Sequence of chain 1.F:
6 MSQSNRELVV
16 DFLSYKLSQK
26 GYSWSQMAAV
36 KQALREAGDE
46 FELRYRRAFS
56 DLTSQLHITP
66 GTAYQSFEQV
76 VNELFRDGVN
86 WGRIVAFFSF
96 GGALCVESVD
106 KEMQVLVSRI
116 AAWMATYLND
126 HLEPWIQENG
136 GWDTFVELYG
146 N

This small molecule binds to this protein.
Small molecule (SMILES): Cc1ccc(CN(C(=O)N[C@@H](CS(=O)(=O)CC23CC4CC(CC(C4)C2)C3)C(=O)O)C(=O)c2ccc(-c3ccccc3)cc2)cc1

Binding-site contacts:
Ligand atom C18 contacts residue PHE46 of chain 1.F at 3.8 Å (hydrophobic).
Ligand atom C9 contacts residue PHE54 of chain 1.F at 3.4 Å (hydrophobic).
Ligand atom O4 contacts residue TRP86 of chain 1.F at 4.0 Å.
Ligand atom O contacts residue ASN85 of chain 1.F at 3.0 Å (h-bond).
Ligand atom C33 contacts residue LEU143 of chain 1.F at 3.9 Å (hydrophobic).
Ligand atom C19 contacts residue PHE46 of chain 1.F at 3.7 Å (hydrophobic).
Ligand atom C8 contacts residue ALA53 of chain 1.F at 3.9 Å (hydrophobic).
Ligand atom C2 contacts residue GLY87 of chain 1.F at 3.7 Å.
Ligand atom C11 contacts residue LEU79 of chain 1.F at 3.9 Å (hydrophobic).
Ligand atom C8 contacts residue PHE46 of chain 1.F at 3.8 Å (hydrophobic).
Ligand atom O contacts residue GLY87 of chain 1.F at 3.5 Å.
Ligand atom C19 contacts residue GLY87 of chain 1.F at 3.5 Å.
Ligand atom C20 contacts residue GLU45 of chain 1.F at 3.7 Å.
Ligand atom C27 contacts residue GLY87 of chain 1.F at 3.8 Å.
Ligand atom C29 contacts residue TYR144 of chain 1.F at 3.7 Å (hydrophobic).
Ligand atom C13 contacts residue TYR50 of chain 1.F at 3.5 Å (hydrophobic).
Ligand atom C11 contacts residue LEU57 of chain 1.F at 3.9 Å (hydrophobic).
Ligand atom C34 contacts residue PHE140 of chain 1.F at 3.8 Å (hydrophobic).
Ligand atom C10 contacts residue ALA53 of chain 1.F at 3.6 Å (hydrophobic).
Ligand atom S contacts residue ASN85 of chain 1.F at 3.8 Å.
Ligand atom C34 contacts residue TRP86 of chain 1.F at 3.8 Å (hydrophobic).
Ligand atom C16 contacts residue GLU45 of chain 1.F at 3.7 Å.
Ligand atom C32 contacts residue LEU143 of chain 1.F at 3.3 Å (hydrophobic).
Ligand atom C3 contacts residue LEU79 of chain 1.F at 3.9 Å (hydrophobic).
Ligand atom N1 contacts residue ASN85 of chain 1.F at 3.8 Å.
Ligand atom O2 contacts residue ASN85 of chain 1.F at 4.0 Å.
Ligand atom C18 contacts residue GLY87 of chain 1.F at 3.8 Å.
Ligand atom C20 contacts residue TYR144 of chain 1.F at 3.9 Å (hydrophobic).
Ligand atom O4 contacts residue GLY87 of chain 1.F at 2.9 Å (h-bond).
Ligand atom C12 contacts residue LEU79 of chain 1.F at 3.4 Å (hydrophobic).
Ligand atom O contacts residue ARG88 of chain 1.F at 3.5 Å (salt-bridge).
Ligand atom C10 contacts residue LEU57 of chain 1.F at 3.7 Å (hydrophobic).
Ligand atom C3 contacts residue ALA91 of chain 1.F at 3.8 Å (hydrophobic).
Ligand atom C9 contacts residue ALA53 of chain 1.F at 3.4 Å (hydrophobic).
Ligand atom C5 contacts residue TYR50 of chain 1.F at 3.9 Å (hydrophobic).
Ligand atom C4 contacts residue PHE46 of chain 1.F at 3.7 Å (hydrophobic).
Ligand atom C20 contacts residue ALA42 of chain 1.F at 3.5 Å (hydrophobic).
Ligand atom C3 contacts residue PHE46 of chain 1.F at 3.8 Å (hydrophobic).
Ligand atom C2 contacts residue ARG88 of chain 1.F at 3.9 Å.
Ligand atom O4 contacts residue ASN85 of chain 1.F at 2.7 Å (h-bond).